Sequence of chain 2.A:
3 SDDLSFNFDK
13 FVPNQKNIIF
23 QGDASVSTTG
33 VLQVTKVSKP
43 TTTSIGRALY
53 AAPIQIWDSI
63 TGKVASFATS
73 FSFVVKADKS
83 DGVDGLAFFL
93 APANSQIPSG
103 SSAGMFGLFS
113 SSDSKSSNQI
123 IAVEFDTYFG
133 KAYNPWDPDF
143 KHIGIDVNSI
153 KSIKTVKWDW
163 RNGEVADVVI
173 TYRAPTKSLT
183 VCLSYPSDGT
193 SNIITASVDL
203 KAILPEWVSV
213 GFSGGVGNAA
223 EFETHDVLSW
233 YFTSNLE

Binding-site contacts:
Ligand atom C6 contacts residue TYR130 of chain 2.A at 3.8 Å (hydrophobic).
Ligand atom O3 contacts residue SER104 of chain 2.A at 3.5 Å (h-bond).
Ligand atom C1 contacts residue TYR135 of chain 2.A at 4.1 Å (hydrophobic).
Ligand atom C6 contacts residue ASP86 of chain 2.A at 3.1 Å.
Ligand atom O4 contacts residue TYR130 of chain 2.A at 3.4 Å.
Ligand atom N2 contacts residue ASN220 of chain 2.A at 3.5 Å (h-bond).
Ligand atom C6 contacts residue VAL85 of chain 2.A at 4.2 Å (hydrophobic).
Ligand atom C5 contacts residue TYR135 of chain 2.A at 4.2 Å (hydrophobic).
Ligand atom C3 contacts residue GLY219 of chain 2.A at 3.6 Å.
Ligand atom C3 contacts residue TYR135 of chain 2.A at 4.2 Å (hydrophobic).
Ligand atom O6 contacts residue VAL85 of chain 2.A at 3.5 Å.
Ligand atom O6 contacts residue GLY219 of chain 2.A at 3.4 Å.
Ligand atom O4 contacts residue GLY106 of chain 2.A at 3.8 Å.
Ligand atom O5 contacts residue GLY219 of chain 2.A at 3.4 Å (h-bond).
Ligand atom C4 contacts residue ASN136 of chain 2.A at 4.1 Å.
Ligand atom O4 contacts residue ASN136 of chain 2.A at 2.9 Å (h-bond).
Ligand atom O6 contacts residue TYR135 of chain 2.A at 3.3 Å.
Ligand atom O3 contacts residue ALA105 of chain 2.A at 4.1 Å.
Ligand atom O3 contacts residue TYR135 of chain 2.A at 3.9 Å.
Ligand atom O3 contacts residue GLY106 of chain 2.A at 3.1 Å (h-bond).
Ligand atom C4 contacts residue GLY219 of chain 2.A at 4.1 Å.
Ligand atom C4 contacts residue ASP86 of chain 2.A at 3.4 Å.
Ligand atom C3 contacts residue GLY106 of chain 2.A at 4.2 Å.
Ligand atom C5 contacts residue TYR130 of chain 2.A at 4.1 Å (hydrophobic).
Ligand atom C4 contacts residue TYR135 of chain 2.A at 3.8 Å (hydrophobic).
Ligand atom O6 contacts residue ASP86 of chain 2.A at 2.5 Å (salt-bridge).
Ligand atom O3 contacts residue ASN220 of chain 2.A at 3.8 Å.
Ligand atom C8 contacts residue ASN220 of chain 2.A at 3.2 Å.
Ligand atom C7 contacts residue SER104 of chain 2.A at 4.0 Å.
Ligand atom C4 contacts residue GLY106 of chain 2.A at 4.1 Å.
Ligand atom O7 contacts residue SER104 of chain 2.A at 3.8 Å.
Ligand atom O6 contacts residue ASN220 of chain 2.A at 3.8 Å.
Ligand atom C3 contacts residue ASN220 of chain 2.A at 4.0 Å.
Ligand atom O4 contacts residue ASP86 of chain 2.A at 3.0 Å (salt-bridge).
Ligand atom C7 contacts residue ASN220 of chain 2.A at 3.8 Å.
Ligand atom C1 contacts residue GLY219 of chain 2.A at 3.9 Å.
Ligand atom O4 contacts residue GLY219 of chain 2.A at 3.6 Å.
Ligand atom C5 contacts residue ASP86 of chain 2.A at 3.9 Å.
Ligand atom O7 contacts residue TYR135 of chain 2.A at 4.0 Å.
Ligand atom O3 contacts residue GLY219 of chain 2.A at 4.2 Å.

A protein and the small-molecule ligand that binds it are described below.
Small molecule (SMILES): CC(=O)N[C@@H]1[C@@H](O)[C@H](O[C@@H]2O[C@H](CO)[C@@H](O)[C@H](O)[C@H]2NC(C)=O)[C@@H](CO)O[C@H]1O